Binding-site contacts:
Ligand atom CAG contacts residue SER106 of chain 2.B at 3.4 Å.
Ligand atom CAL contacts residue CYS102 of chain 2.B at 3.7 Å (hydrophobic).
Ligand atom OBE contacts residue GLN103 of chain 2.B at 3.5 Å (h-bond).
Ligand atom CAN contacts residue MET181 of chain 2.B at 3.3 Å (hydrophobic).
Ligand atom CAW contacts residue HIS83 of chain 2.B at 3.7 Å.
Ligand atom CAH contacts residue HIS266 of chain 2.B at 3.6 Å.
Ligand atom NAA contacts residue CYS102 of chain 2.B at 3.6 Å (h-bond).
Ligand atom CAP contacts residue HIS266 of chain 2.B at 3.5 Å.
Ligand atom NAB contacts residue HIS266 of chain 2.B at 3.3 Å (h-bond).
Ligand atom C6 contacts residue CYS102 of chain 2.B at 3.6 Å (hydrophobic).
Ligand atom OBC contacts residue CYS102 of chain 2.B at 3.6 Å (h-bond).
Ligand atom OBD contacts residue HIS140 of chain 2.B at 3.0 Å (h-bond).
Ligand atom OBG contacts residue PHE81 of chain 2.B at 3.6 Å.
Ligand atom CAX contacts residue ILE158 of chain 2.B at 3.6 Å (hydrophobic).
Ligand atom CAH contacts residue SER106 of chain 2.B at 3.4 Å.
Ligand atom OBF contacts residue MET165 of chain 2.B at 3.5 Å.
Ligand atom CBA contacts residue PHE81 of chain 2.B at 3.3 Å (hydrophobic).
Ligand atom CAR contacts residue CYS102 of chain 2.B at 3.5 Å (hydrophobic).
Ligand atom CAF contacts residue SER106 of chain 2.B at 3.3 Å.
Ligand atom CAE contacts residue SER106 of chain 2.B at 2.9 Å.
Ligand atom OBG contacts residue GLU76 of chain 2.B at 3.1 Å (salt-bridge).
Ligand atom CAZ contacts residue HIS83 of chain 2.B at 3.2 Å.
Ligand atom CBB contacts residue GLU76 of chain 2.B at 3.0 Å.
Ligand atom CBB contacts residue PHE81 of chain 2.B at 3.4 Å (hydrophobic).
Ligand atom N1 contacts residue ILE158 of chain 2.B at 3.7 Å.
Ligand atom CAW contacts residue ILE98 of chain 2.B at 3.6 Å (hydrophobic).
Ligand atom C5 contacts residue CYS102 of chain 2.B at 3.7 Å (hydrophobic).
Ligand atom OBD contacts residue SER106 of chain 2.B at 3.4 Å (h-bond).
Ligand atom CAJ contacts residue SER106 of chain 2.B at 2.8 Å.
Ligand atom NAA contacts residue ILE158 of chain 2.B at 3.6 Å.
Ligand atom CAX contacts residue MET165 of chain 2.B at 3.6 Å (hydrophobic).
Ligand atom CAR contacts residue MET181 of chain 2.B at 3.7 Å (hydrophobic).
Ligand atom CBB contacts residue LEU72 of chain 2.B at 3.7 Å (hydrophobic).
Ligand atom CAN contacts residue PHE180 of chain 2.B at 3.6 Å (hydrophobic).
Ligand atom OBE contacts residue PHE99 of chain 2.B at 3.1 Å.
Ligand atom OBE contacts residue LEU270 of chain 2.B at 3.1 Å.
Ligand atom CAN contacts residue CYS102 of chain 2.B at 3.6 Å (hydrophobic).
Ligand atom CAW contacts residue ARG97 of chain 2.B at 3.6 Å.
Ligand atom CAI contacts residue PHE180 of chain 2.B at 3.3 Å (hydrophobic).
Ligand atom C6 contacts residue ILE158 of chain 2.B at 3.5 Å (hydrophobic).

Sequence of chain 2.B:
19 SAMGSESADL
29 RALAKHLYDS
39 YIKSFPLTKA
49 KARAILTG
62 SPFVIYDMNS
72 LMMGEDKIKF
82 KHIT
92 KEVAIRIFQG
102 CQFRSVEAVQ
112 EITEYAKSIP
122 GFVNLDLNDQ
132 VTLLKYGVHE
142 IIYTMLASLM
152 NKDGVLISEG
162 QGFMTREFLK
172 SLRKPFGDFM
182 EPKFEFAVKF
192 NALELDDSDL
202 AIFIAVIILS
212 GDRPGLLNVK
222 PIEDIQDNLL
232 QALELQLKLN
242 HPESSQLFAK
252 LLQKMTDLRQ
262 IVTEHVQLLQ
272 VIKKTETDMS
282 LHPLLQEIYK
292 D

The small molecule below binds the protein below.
Small molecule (SMILES): COc1ccc(Oc2cc(N(C)CCOc3ccc(C[C@@H]4SC(=O)NC4=O)cc3)ncn2)cc1